Sequence of chain 1.J:
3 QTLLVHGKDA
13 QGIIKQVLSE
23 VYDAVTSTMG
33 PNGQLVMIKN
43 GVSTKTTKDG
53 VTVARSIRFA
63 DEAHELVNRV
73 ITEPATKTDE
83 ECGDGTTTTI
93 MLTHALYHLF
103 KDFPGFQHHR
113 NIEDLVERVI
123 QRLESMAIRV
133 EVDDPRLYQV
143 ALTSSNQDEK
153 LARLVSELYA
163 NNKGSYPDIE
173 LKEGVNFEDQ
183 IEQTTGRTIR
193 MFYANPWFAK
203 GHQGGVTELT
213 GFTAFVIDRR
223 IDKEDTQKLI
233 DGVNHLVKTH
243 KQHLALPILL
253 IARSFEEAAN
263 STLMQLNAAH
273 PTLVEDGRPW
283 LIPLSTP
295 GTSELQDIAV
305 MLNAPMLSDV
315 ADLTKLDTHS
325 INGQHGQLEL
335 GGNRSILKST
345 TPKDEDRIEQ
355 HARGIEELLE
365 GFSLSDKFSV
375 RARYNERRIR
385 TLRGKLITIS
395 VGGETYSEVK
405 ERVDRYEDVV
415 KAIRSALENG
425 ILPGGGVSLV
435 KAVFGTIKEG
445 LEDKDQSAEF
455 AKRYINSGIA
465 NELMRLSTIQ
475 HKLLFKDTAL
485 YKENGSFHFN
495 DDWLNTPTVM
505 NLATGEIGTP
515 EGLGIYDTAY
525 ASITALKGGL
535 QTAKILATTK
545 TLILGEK

Binding-site contacts:
Ligand atom N6 contacts residue ASN505 of chain 1.J at 3.0 Å (h-bond).
Ligand atom O3' contacts residue ASP521 of chain 1.J at 2.9 Å (salt-bridge).
Ligand atom O2' contacts residue GLY430 of chain 1.J at 3.7 Å.
Ligand atom O1A contacts residue K1 of chain 1.QA at 2.6 Å.
Ligand atom O2B contacts residue THR90 of chain 1.J at 3.2 Å (h-bond).
Ligand atom N1 contacts residue ASN505 of chain 1.J at 3.3 Å (h-bond).
Ligand atom O2A contacts residue K1 of chain 1.QA at 2.9 Å.
Ligand atom O3G contacts residue THR88 of chain 1.J at 3.6 Å (h-bond).
Ligand atom O3B contacts residue THR89 of chain 1.J at 3.5 Å (h-bond).
Ligand atom C3' contacts residue ASP521 of chain 1.J at 3.3 Å.
Ligand atom S1G contacts residue MG1 of chain 1.PA at 1.6 Å.
Ligand atom N1 contacts residue LEU506 of chain 1.J at 3.2 Å (h-bond).
Ligand atom O3A contacts residue THR89 of chain 1.J at 3.6 Å.
Ligand atom O3G contacts residue ASP81 of chain 1.J at 3.4 Å (salt-bridge).
Ligand atom O2G contacts residue VAL53 of chain 1.J at 3.3 Å (h-bond).
Ligand atom C2 contacts residue MET504 of chain 1.J at 3.6 Å (hydrophobic).
Ligand atom O2A contacts residue MET31 of chain 1.J at 3.5 Å.
Ligand atom O3G contacts residue ASP86 of chain 1.J at 3.4 Å.
Ligand atom O2' contacts residue ASP521 of chain 1.J at 3.3 Å (salt-bridge).
Ligand atom O3B contacts residue THR88 of chain 1.J at 3.7 Å.
Ligand atom N1 contacts residue ILE519 of chain 1.J at 3.7 Å.
Ligand atom O2G contacts residue THR88 of chain 1.J at 3.1 Å (h-bond).
Ligand atom S1G contacts residue ASP86 of chain 1.J at 3.0 Å (salt-bridge).
Ligand atom O2B contacts residue THR88 of chain 1.J at 2.9 Å (h-bond).
Ligand atom O1B contacts residue GLY87 of chain 1.J at 3.5 Å (h-bond).
Ligand atom O2A contacts residue GLY32 of chain 1.J at 2.8 Å (h-bond).
Ligand atom O3G contacts residue GLY87 of chain 1.J at 2.7 Å (h-bond).
Ligand atom PA contacts residue K1 of chain 1.QA at 3.1 Å.
Ligand atom C2' contacts residue ASP521 of chain 1.J at 3.4 Å.
Ligand atom O2' contacts residue GLY429 of chain 1.J at 2.8 Å (h-bond).
Ligand atom O1B contacts residue ASP86 of chain 1.J at 3.0 Å (salt-bridge).
Ligand atom O3' contacts residue GLN474 of chain 1.J at 3.2 Å (h-bond).
Ligand atom PG contacts residue MG1 of chain 1.PA at 3.4 Å.
Ligand atom O2B contacts residue GLY87 of chain 1.J at 3.4 Å.
Ligand atom O2G contacts residue ASP51 of chain 1.J at 3.2 Å (salt-bridge).
Ligand atom C6 contacts residue ASN505 of chain 1.J at 3.5 Å.
Ligand atom O2G contacts residue GLY52 of chain 1.J at 3.6 Å (h-bond).
Ligand atom S1G contacts residue ASP51 of chain 1.J at 3.7 Å.
Ligand atom PG contacts residue THR88 of chain 1.J at 3.7 Å.
Ligand atom O2B contacts residue THR89 of chain 1.J at 2.9 Å (h-bond).

This protein binds this small molecule.
Small molecule (SMILES): Nc1ncnc2c1ncn2[C@@H]1O[C@H](COP(=O)(O)OP(=O)(O)OP(O)(O)=S)[C@@H](O)[C@H]1O